Binding-site contacts:
Ligand atom O4 contacts residue THR469 of chain 1.C at 3.9 Å.
Ligand atom C4 contacts residue ASN444 of chain 1.C at 3.6 Å.
Ligand atom O6 contacts residue THR469 of chain 1.C at 2.6 Å (h-bond).
Ligand atom O8 contacts residue THR469 of chain 1.C at 4.4 Å.
Ligand atom O1B contacts residue THR469 of chain 1.C at 3.1 Å (h-bond).
Ligand atom C3 contacts residue ALA470 of chain 1.C at 4.1 Å (hydrophobic).
Ligand atom C4 contacts residue ALA470 of chain 1.C at 4.5 Å (hydrophobic).
Ligand atom N5 contacts residue THR469 of chain 1.C at 4.3 Å.
Ligand atom C1 contacts residue THR469 of chain 1.C at 2.6 Å.
Ligand atom C6 contacts residue THR469 of chain 1.C at 3.8 Å.
Ligand atom C2 contacts residue THR469 of chain 1.C at 1.4 Å.
Ligand atom C3 contacts residue LYS467 of chain 1.C at 4.4 Å.
Ligand atom C4 contacts residue LYS467 of chain 1.C at 4.2 Å.
Ligand atom C6 contacts residue ASN444 of chain 1.C at 4.5 Å.
Ligand atom O4 contacts residue ASN444 of chain 1.C at 3.9 Å.
Ligand atom O6 contacts residue ALA470 of chain 1.C at 3.7 Å.
Ligand atom C3 contacts residue THR469 of chain 1.C at 1.7 Å.
Ligand atom C5 contacts residue THR469 of chain 1.C at 3.8 Å.
Ligand atom O4 contacts residue LYS467 of chain 1.C at 3.0 Å (salt-bridge).
Ligand atom C5 contacts residue ASN444 of chain 1.C at 4.1 Å.
Ligand atom C2 contacts residue ALA470 of chain 1.C at 3.7 Å (hydrophobic).
Ligand atom C4 contacts residue THR469 of chain 1.C at 2.9 Å.
Ligand atom O1A contacts residue THR469 of chain 1.C at 3.4 Å.

The protein below binds the small molecule below.
Small molecule (SMILES): C[C@H](O)[C@H](N)[C@@H]1O[C@](O)(C(=O)O)C[C@H](O)[C@@H]1N

Sequence of chain 1.C:
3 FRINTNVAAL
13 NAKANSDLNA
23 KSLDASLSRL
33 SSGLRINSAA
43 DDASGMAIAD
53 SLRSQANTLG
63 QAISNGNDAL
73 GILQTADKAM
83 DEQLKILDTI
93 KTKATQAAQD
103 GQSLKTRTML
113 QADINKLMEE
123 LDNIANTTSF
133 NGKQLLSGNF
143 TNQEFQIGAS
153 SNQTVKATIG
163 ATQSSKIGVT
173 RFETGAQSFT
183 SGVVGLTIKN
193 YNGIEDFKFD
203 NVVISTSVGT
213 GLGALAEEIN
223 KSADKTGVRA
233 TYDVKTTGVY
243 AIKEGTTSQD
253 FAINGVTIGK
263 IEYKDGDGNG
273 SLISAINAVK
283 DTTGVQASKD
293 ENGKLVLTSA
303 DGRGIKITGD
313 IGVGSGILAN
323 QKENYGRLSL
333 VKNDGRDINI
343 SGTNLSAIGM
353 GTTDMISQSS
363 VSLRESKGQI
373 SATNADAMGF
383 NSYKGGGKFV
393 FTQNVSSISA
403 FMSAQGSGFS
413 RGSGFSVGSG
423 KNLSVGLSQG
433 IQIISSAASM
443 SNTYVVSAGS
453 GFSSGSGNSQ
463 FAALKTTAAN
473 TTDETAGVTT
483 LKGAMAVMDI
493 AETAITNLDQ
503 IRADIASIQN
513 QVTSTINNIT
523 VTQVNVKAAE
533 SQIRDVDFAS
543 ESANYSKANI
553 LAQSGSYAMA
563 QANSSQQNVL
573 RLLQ